Binding-site contacts:
Ligand atom N2 contacts residue ASN231 of chain 3.A at 3.7 Å.
Ligand atom C7 contacts residue ASN415 of chain 3.A at 3.7 Å.
Ligand atom O6 contacts residue PRO260 of chain 3.A at 3.4 Å.
Ligand atom C7 contacts residue NAG1 of chain 3.M at 4.0 Å.
Ligand atom C8 contacts residue LYS221 of chain 3.A at 4.0 Å.
Ligand atom C8 contacts residue ASN231 of chain 3.A at 3.2 Å.
Ligand atom C2 contacts residue ASN415 of chain 3.A at 2.3 Å.
Ligand atom C4 contacts residue ASN415 of chain 3.A at 4.0 Å.
Ligand atom C8 contacts residue ASN415 of chain 3.A at 4.0 Å.
Ligand atom O7 contacts residue ASN231 of chain 3.A at 3.1 Å (h-bond).
Ligand atom C2 contacts residue ASN231 of chain 3.A at 4.4 Å.
Ligand atom O5 contacts residue PRO260 of chain 3.A at 3.9 Å.
Ligand atom C7 contacts residue ASN231 of chain 3.A at 3.0 Å.
Ligand atom C5 contacts residue ASN415 of chain 3.A at 3.5 Å.
Ligand atom O7 contacts residue NAG1 of chain 3.M at 3.0 Å (h-bond).
Ligand atom N2 contacts residue ASN415 of chain 3.A at 2.9 Å (h-bond).
Ligand atom C6 contacts residue PRO260 of chain 3.A at 4.3 Å (hydrophobic).
Ligand atom O5 contacts residue ASN415 of chain 3.A at 2.2 Å (h-bond).
Ligand atom C3 contacts residue ASN415 of chain 3.A at 3.6 Å.
Ligand atom C1 contacts residue ASN415 of chain 3.A at 1.4 Å.

Sequence of chain 3.A:
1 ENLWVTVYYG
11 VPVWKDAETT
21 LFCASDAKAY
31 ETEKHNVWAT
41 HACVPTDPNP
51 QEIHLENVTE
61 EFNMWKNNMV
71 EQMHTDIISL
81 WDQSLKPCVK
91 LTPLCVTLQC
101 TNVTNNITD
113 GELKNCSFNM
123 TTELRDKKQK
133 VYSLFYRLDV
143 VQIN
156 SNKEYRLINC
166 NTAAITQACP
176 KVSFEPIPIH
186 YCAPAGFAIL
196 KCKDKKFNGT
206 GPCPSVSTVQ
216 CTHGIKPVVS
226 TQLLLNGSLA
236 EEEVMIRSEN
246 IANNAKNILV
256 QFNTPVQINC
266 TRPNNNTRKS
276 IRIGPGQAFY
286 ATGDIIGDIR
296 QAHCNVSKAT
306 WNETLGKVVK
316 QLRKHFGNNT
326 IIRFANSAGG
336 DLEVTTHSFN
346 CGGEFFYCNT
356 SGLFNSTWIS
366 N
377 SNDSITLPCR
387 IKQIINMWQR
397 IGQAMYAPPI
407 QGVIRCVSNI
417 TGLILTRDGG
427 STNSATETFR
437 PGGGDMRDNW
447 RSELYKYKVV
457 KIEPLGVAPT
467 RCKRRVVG

A small-molecule ligand and the protein it binds are described below.
Small molecule (SMILES): CC(=O)N[C@H]1[C@H](O[C@H]2[C@H](O)[C@@H](NC(C)=O)CO[C@@H]2CO)O[C@H](CO)[C@@H](O)[C@@H]1O